Binding-site contacts:
Ligand atom C3 contacts residue KCX203 of chain 1.G at 3.1 Å.
Ligand atom O4 contacts residue GLY381 of chain 1.G at 3.2 Å (h-bond).
Ligand atom O7 contacts residue MG1 of chain 1.HC at 2.1 Å.
Ligand atom O1P contacts residue GLY382 of chain 1.G at 3.0 Å (h-bond).
Ligand atom O4P contacts residue LEU336 of chain 1.G at 3.4 Å.
Ligand atom O6P contacts residue HIS328 of chain 1.G at 2.5 Å (h-bond).
Ligand atom O2 contacts residue THR175 of chain 1.G at 2.8 Å (h-bond).
Ligand atom O2 contacts residue ASP205 of chain 1.G at 3.4 Å (salt-bridge).
Ligand atom O3 contacts residue GLU206 of chain 1.G at 3.0 Å (salt-bridge).
Ligand atom C2 contacts residue MG1 of chain 1.HC at 2.9 Å.
Ligand atom O6P contacts residue SER380 of chain 1.G at 3.3 Å (h-bond).
Ligand atom O1P contacts residue GLY381 of chain 1.G at 3.3 Å.
Ligand atom O1P contacts residue LYS335 of chain 1.G at 2.9 Å (salt-bridge).
Ligand atom O7 contacts residue LYS179 of chain 1.G at 2.7 Å (salt-bridge).
Ligand atom O3 contacts residue MG1 of chain 1.HC at 2.2 Å.
Ligand atom O6 contacts residue GLU62 of chain 2.K at 3.3 Å (salt-bridge).
Ligand atom O7 contacts residue ASN125 of chain 2.K at 3.0 Å (h-bond).
Ligand atom O2P contacts residue GLY404 of chain 1.G at 2.9 Å (h-bond).
Ligand atom C contacts residue MG1 of chain 1.HC at 2.9 Å.
Ligand atom O3P contacts residue GLY405 of chain 1.G at 2.7 Å (h-bond).
Ligand atom O1P contacts residue TRP68 of chain 2.K at 3.3 Å.
Ligand atom O3 contacts residue HIS295 of chain 1.G at 3.0 Å (h-bond).
Ligand atom O4P contacts residue ARG296 of chain 1.G at 3.0 Å (salt-bridge).
Ligand atom O3P contacts residue THR67 of chain 2.K at 2.5 Å (h-bond).
Ligand atom O1P contacts residue THR67 of chain 2.K at 3.3 Å (h-bond).
Ligand atom C3 contacts residue MG1 of chain 1.HC at 3.1 Å.
Ligand atom C contacts residue LYS177 of chain 1.G at 3.3 Å.
Ligand atom O3 contacts residue KCX203 of chain 1.G at 2.6 Å (h-bond).
Ligand atom O2 contacts residue MG1 of chain 1.HC at 2.3 Å.
Ligand atom O2 contacts residue KCX203 of chain 1.G at 3.1 Å (h-bond).
Ligand atom O7 contacts residue ASP205 of chain 1.G at 3.1 Å (salt-bridge).
Ligand atom O7 contacts residue LYS177 of chain 1.G at 3.2 Å (salt-bridge).
Ligand atom O3P contacts residue LYS177 of chain 1.G at 3.4 Å.
Ligand atom O6 contacts residue LYS335 of chain 1.G at 2.8 Å (salt-bridge).
Ligand atom O1 contacts residue LYS177 of chain 1.G at 3.2 Å (salt-bridge).
Ligand atom P1 contacts residue THR67 of chain 2.K at 3.4 Å.
Ligand atom O5P contacts residue ARG296 of chain 1.G at 2.9 Å (salt-bridge).
Ligand atom O2 contacts residue LYS177 of chain 1.G at 3.0 Å (salt-bridge).
Ligand atom O7 contacts residue GLU206 of chain 1.G at 3.2 Å (salt-bridge).
Ligand atom O4 contacts residue SER380 of chain 1.G at 2.8 Å (h-bond).

Sequence of chain 1.G:
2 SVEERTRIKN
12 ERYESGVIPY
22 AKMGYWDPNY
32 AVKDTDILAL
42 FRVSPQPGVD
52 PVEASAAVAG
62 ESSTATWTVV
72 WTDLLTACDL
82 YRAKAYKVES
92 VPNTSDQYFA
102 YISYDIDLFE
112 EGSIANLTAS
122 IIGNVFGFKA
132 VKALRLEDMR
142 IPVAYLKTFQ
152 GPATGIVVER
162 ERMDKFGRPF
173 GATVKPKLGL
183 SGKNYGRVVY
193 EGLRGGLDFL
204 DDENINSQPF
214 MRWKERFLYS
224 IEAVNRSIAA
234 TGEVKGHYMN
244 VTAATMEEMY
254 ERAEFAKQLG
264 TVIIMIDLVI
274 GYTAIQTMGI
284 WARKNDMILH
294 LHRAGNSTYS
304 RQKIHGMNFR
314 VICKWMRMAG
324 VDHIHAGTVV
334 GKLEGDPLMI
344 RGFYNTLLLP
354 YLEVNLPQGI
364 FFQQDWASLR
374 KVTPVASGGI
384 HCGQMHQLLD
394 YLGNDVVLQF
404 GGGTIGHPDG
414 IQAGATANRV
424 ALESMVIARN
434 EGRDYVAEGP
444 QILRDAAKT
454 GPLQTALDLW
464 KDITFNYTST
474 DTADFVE

Sequence of chain 2.K:
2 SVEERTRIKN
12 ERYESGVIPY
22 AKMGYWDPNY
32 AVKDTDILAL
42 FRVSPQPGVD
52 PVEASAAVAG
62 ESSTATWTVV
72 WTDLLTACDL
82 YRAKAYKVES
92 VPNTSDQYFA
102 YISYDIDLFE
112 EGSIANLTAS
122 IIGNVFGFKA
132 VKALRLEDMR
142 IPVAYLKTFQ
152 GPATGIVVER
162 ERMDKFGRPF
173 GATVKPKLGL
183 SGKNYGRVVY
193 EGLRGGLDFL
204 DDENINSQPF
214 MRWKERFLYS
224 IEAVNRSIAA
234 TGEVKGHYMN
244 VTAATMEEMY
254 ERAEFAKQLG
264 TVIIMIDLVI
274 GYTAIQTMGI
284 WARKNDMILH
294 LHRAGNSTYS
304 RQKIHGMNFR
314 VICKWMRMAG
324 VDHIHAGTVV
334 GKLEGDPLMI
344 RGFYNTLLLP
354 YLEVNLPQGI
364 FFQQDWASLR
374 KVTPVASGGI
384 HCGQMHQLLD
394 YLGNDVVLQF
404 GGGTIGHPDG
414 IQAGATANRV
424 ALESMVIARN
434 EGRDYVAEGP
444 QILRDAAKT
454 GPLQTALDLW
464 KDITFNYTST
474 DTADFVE

The small molecule below binds the protein below.
Small molecule (SMILES): O=C(O)[C@@](O)(COP(=O)(O)O)[C@H](O)[C@H](O)COP(=O)(O)O